Sequence of chain 1.B:
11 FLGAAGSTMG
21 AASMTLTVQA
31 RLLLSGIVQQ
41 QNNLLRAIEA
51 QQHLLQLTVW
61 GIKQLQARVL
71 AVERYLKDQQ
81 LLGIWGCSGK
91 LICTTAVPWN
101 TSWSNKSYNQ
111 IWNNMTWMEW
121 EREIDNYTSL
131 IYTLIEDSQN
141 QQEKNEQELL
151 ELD

Binding-site contacts:
Ligand atom O6 contacts residue SER71 of chain 1.G at 3.2 Å (h-bond).
Ligand atom O6 contacts residue TRP56 of chain 1.G at 3.3 Å.
Ligand atom O5 contacts residue ASN100 of chain 1.B at 2.3 Å (h-bond).
Ligand atom O6 contacts residue ARG72 of chain 1.G at 2.3 Å (salt-bridge).
Ligand atom C1 contacts residue ASN100 of chain 1.B at 1.4 Å.
Ligand atom O3 contacts residue SER71 of chain 1.G at 3.8 Å.
Ligand atom C3 contacts residue ARG19 of chain 1.G at 3.6 Å.
Ligand atom O5 contacts residue TRP56 of chain 1.G at 3.2 Å.
Ligand atom C2 contacts residue LEU69 of chain 1.G at 3.8 Å (hydrophobic).
Ligand atom C1 contacts residue SER71 of chain 1.G at 3.9 Å.
Ligand atom C4 contacts residue SER71 of chain 1.G at 3.4 Å.
Ligand atom C1 contacts residue TRP56 of chain 1.G at 3.6 Å (hydrophobic).
Ligand atom O4 contacts residue TYR80 of chain 1.G at 3.2 Å.
Ligand atom O3 contacts residue TRP56 of chain 1.G at 3.1 Å.
Ligand atom C2 contacts residue TRP56 of chain 1.G at 3.8 Å (hydrophobic).
Ligand atom O2 contacts residue LEU69 of chain 1.G at 3.5 Å.
Ligand atom C6 contacts residue PRO106 of chain 1.G at 3.8 Å (hydrophobic).
Ligand atom O5 contacts residue SER71 of chain 1.G at 3.3 Å.
Ligand atom O6 contacts residue LEU69 of chain 1.G at 4.0 Å.
Ligand atom O4 contacts residue PRO106 of chain 1.G at 3.4 Å.
Ligand atom O4 contacts residue SER71 of chain 1.G at 3.9 Å.
Ligand atom O4 contacts residue SER71 of chain 1.G at 2.3 Å (h-bond).
Ligand atom C3 contacts residue TRP56 of chain 1.G at 3.8 Å (hydrophobic).
Ligand atom O5 contacts residue SER102 of chain 1.B at 3.0 Å (h-bond).
Ligand atom C7 contacts residue ASN100 of chain 1.B at 3.9 Å.
Ligand atom C1 contacts residue SER102 of chain 1.B at 3.3 Å.
Ligand atom C3 contacts residue SER71 of chain 1.G at 3.9 Å.
Ligand atom N2 contacts residue ASN100 of chain 1.B at 2.9 Å (h-bond).
Ligand atom C5 contacts residue ASN100 of chain 1.B at 3.6 Å.
Ligand atom C6 contacts residue TRP56 of chain 1.G at 3.6 Å (hydrophobic).
Ligand atom C8 contacts residue ALA55 of chain 1.G at 3.3 Å (hydrophobic).
Ligand atom C4 contacts residue LEU130 of chain 1.B at 3.8 Å (hydrophobic).
Ligand atom C8 contacts residue ASP54 of chain 1.G at 3.7 Å.
Ligand atom C6 contacts residue ARG72 of chain 1.G at 3.3 Å.
Ligand atom C3 contacts residue ASN100 of chain 1.B at 3.8 Å.
Ligand atom C6 contacts residue TYR127 of chain 1.B at 4.0 Å (hydrophobic).
Ligand atom C2 contacts residue SER71 of chain 1.G at 3.7 Å.
Ligand atom O3 contacts residue ARG19 of chain 1.G at 2.5 Å (salt-bridge).
Ligand atom C2 contacts residue ASN100 of chain 1.B at 2.4 Å.
Ligand atom C5 contacts residue SER71 of chain 1.G at 3.9 Å.

The small molecule below binds the protein below.
Small molecule (SMILES): CC(=O)N[C@H]1[C@H](O[C@H]2[C@H](O)[C@@H](NC(C)=O)CO[C@@H]2CO[C@@H]2O[C@@H](C)[C@@H](O)[C@@H](O)[C@@H]2O)O[C@H](CO)[C@@H](O[C@@H]2O[C@H](CO[C@H]3O[C@H](CO[C@@H]4O[C@H](CO)[C@@H](O[C@@H]5O[C@H](CO)[C@H](O)[C@H](O)[C@H]5O)[C@H](O)[C@H]4NC(C)=O)[C@@H](O)[C@H](O)[C@@H]3O)[C@@H](O)[C@H](O[C@H]3O[C@H](CO)[C@@H](O)[C@H](O)[C@@H]3O)[C@@H]2O)[C@@H]1O

Sequence of chain 1.G:
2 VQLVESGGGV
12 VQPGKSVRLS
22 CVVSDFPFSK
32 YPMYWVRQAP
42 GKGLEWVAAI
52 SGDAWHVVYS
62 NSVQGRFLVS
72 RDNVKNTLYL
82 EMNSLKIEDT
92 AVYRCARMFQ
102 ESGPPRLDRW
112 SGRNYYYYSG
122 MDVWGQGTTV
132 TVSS